Binding-site contacts:
Ligand atom C15 contacts residue PRO269 of chain 1.A at 4.0 Å (hydrophobic).
Ligand atom N17 contacts residue TRP291 of chain 1.A at 3.0 Å (h-bond).
Ligand atom C14 contacts residue PHE288 of chain 1.A at 3.8 Å (hydrophobic).
Ligand atom C14 contacts residue HEM1 of chain 1.C at 3.4 Å.
Ligand atom C19 contacts residue GLU296 of chain 1.A at 3.6 Å.
Ligand atom C10 contacts residue VAL271 of chain 1.A at 3.2 Å (hydrophobic).
Ligand atom C01 contacts residue LEU41 of chain 1.A at 3.5 Å (hydrophobic).
Ligand atom C04 contacts residue HEM1 of chain 1.C at 3.9 Å.
Ligand atom C24 contacts residue TRP10 of chain 1.B at 4.0 Å (hydrophobic).
Ligand atom C03 contacts residue TYR410 of chain 1.A at 3.9 Å (hydrophobic).
Ligand atom N25 contacts residue TRP10 of chain 1.B at 3.1 Å.
Ligand atom N07 contacts residue HEM1 of chain 1.C at 3.7 Å.
Ligand atom N18 contacts residue GLU296 of chain 1.A at 2.7 Å (salt-bridge).
Ligand atom N17 contacts residue TYR292 of chain 1.A at 3.7 Å.
Ligand atom C20 contacts residue HEM1 of chain 1.C at 3.5 Å.
Ligand atom C03 contacts residue HEM1 of chain 1.C at 3.8 Å.
Ligand atom C05 contacts residue TRP382 of chain 1.A at 3.9 Å (hydrophobic).
Ligand atom C23 contacts residue MET40 of chain 1.A at 3.9 Å (hydrophobic).
Ligand atom C05 contacts residue HEM1 of chain 1.C at 3.1 Å.
Ligand atom N07 contacts residue VAL271 of chain 1.A at 3.9 Å.
Ligand atom C09 contacts residue VAL271 of chain 1.A at 3.9 Å (hydrophobic).
Ligand atom C13 contacts residue HEM1 of chain 1.C at 3.7 Å.
Ligand atom N17 contacts residue HEM1 of chain 1.C at 3.6 Å.
Ligand atom C22 contacts residue MET40 of chain 1.A at 3.9 Å (hydrophobic).
Ligand atom C20 contacts residue GLU296 of chain 1.A at 3.6 Å.
Ligand atom N17 contacts residue PRO269 of chain 1.A at 3.7 Å.
Ligand atom C16 contacts residue GLU296 of chain 1.A at 3.5 Å.
Ligand atom C15 contacts residue HEM1 of chain 1.C at 3.3 Å.
Ligand atom C12 contacts residue HEM1 of chain 1.C at 4.0 Å.
Ligand atom C08 contacts residue HEM1 of chain 1.C at 3.1 Å.
Ligand atom C06 contacts residue HEM1 of chain 1.C at 3.4 Å.
Ligand atom C19 contacts residue HEM1 of chain 1.C at 3.7 Å.
Ligand atom C11 contacts residue HEM1 of chain 1.C at 3.7 Å.
Ligand atom N18 contacts residue HEM1 of chain 1.C at 3.6 Å.
Ligand atom C16 contacts residue HEM1 of chain 1.C at 3.6 Å.
Ligand atom N17 contacts residue GLU296 of chain 1.A at 2.7 Å (salt-bridge).
Ligand atom C10 contacts residue HEM1 of chain 1.C at 3.8 Å.
Ligand atom C09 contacts residue HEM1 of chain 1.C at 3.7 Å.
Ligand atom C11 contacts residue VAL271 of chain 1.A at 3.4 Å (hydrophobic).
Ligand atom C11 contacts residue PHE288 of chain 1.A at 3.9 Å (hydrophobic).

The small molecule below binds the protein below.
Small molecule (SMILES): Cc1cc(CCNCc2ccc3c(C)cc(N)nc3c2)ccc1C#N

Sequence of chain 1.A:
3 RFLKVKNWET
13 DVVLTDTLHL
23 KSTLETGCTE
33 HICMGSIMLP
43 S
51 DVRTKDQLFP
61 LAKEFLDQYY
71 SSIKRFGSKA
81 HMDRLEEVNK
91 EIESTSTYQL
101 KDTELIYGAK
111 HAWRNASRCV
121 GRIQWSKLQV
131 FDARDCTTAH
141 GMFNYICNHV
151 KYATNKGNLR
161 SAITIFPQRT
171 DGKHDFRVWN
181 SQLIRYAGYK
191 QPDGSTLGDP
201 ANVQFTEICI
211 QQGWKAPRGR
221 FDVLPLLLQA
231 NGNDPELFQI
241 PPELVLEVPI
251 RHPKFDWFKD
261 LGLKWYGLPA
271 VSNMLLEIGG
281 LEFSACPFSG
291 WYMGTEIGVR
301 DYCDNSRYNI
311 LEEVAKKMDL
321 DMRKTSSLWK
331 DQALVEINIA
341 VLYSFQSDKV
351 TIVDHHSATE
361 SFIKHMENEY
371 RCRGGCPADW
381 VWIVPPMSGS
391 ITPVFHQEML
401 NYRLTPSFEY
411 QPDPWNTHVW

Sequence of chain 1.B:
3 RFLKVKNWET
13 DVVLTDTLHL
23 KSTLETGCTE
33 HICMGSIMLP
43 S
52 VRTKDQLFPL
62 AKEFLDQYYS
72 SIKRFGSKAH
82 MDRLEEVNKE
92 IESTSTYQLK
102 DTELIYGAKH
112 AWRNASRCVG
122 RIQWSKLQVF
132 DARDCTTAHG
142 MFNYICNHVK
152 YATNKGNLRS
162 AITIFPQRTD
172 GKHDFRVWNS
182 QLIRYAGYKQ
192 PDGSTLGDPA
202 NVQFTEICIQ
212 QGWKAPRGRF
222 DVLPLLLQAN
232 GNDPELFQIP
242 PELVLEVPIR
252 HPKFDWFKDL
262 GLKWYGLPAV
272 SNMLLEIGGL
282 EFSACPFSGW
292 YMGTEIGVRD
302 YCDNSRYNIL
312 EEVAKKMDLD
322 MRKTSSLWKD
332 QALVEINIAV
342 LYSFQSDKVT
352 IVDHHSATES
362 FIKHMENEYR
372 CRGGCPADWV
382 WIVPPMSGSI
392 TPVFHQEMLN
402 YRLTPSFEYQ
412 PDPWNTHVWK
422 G